Binding-site contacts:
Ligand atom O6 contacts residue LEU139 of chain 2.A at 3.7 Å.
Ligand atom C8 contacts residue HIS377 of chain 2.A at 3.4 Å.
Ligand atom C11 contacts residue ASP283 of chain 2.A at 3.2 Å.
Ligand atom O2 contacts residue ASN284 of chain 2.A at 2.8 Å (h-bond).
Ligand atom C12 contacts residue LEU136 of chain 2.A at 3.5 Å (hydrophobic).
Ligand atom O9 contacts residue HIS377 of chain 2.A at 3.8 Å.
Ligand atom O6 contacts residue ASN484 of chain 2.A at 2.7 Å (h-bond).
Ligand atom C10 contacts residue ASN284 of chain 2.A at 3.4 Å.
Ligand atom C12 contacts residue ASN284 of chain 2.A at 3.5 Å.
Ligand atom C4 contacts residue GLY675 of chain 2.A at 3.7 Å.
Ligand atom C6 contacts residue HIS377 of chain 2.A at 3.6 Å.
Ligand atom C6 contacts residue GLY135 of chain 2.A at 3.7 Å.
Ligand atom O12 contacts residue ASP283 of chain 2.A at 2.6 Å (salt-bridge).
Ligand atom O9 contacts residue ASP339 of chain 2.A at 3.0 Å (salt-bridge).
Ligand atom O5 contacts residue GLY135 of chain 2.A at 3.8 Å.
Ligand atom O9 contacts residue THR378 of chain 2.A at 3.1 Å.
Ligand atom O4 contacts residue ASN484 of chain 2.A at 3.3 Å (h-bond).
Ligand atom C3 contacts residue GLU672 of chain 2.A at 3.4 Å.
Ligand atom C11 contacts residue ASN284 of chain 2.A at 3.4 Å.
Ligand atom O12 contacts residue GLY135 of chain 2.A at 3.5 Å (h-bond).
Ligand atom O2 contacts residue GLU672 of chain 2.A at 3.1 Å (salt-bridge).
Ligand atom C5 contacts residue LEU136 of chain 2.A at 3.7 Å (hydrophobic).
Ligand atom O3 contacts residue GLU672 of chain 2.A at 2.7 Å (salt-bridge).
Ligand atom O6 contacts residue HIS377 of chain 2.A at 2.7 Å (h-bond).
Ligand atom C9 contacts residue ASN284 of chain 2.A at 3.7 Å.
Ligand atom O4 contacts residue SER674 of chain 2.A at 3.3 Å.
Ligand atom C9 contacts residue ASP339 of chain 2.A at 3.8 Å.
Ligand atom O2 contacts residue TYR573 of chain 2.A at 3.0 Å (h-bond).
Ligand atom O3 contacts residue GLY675 of chain 2.A at 3.1 Å (h-bond).
Ligand atom C5 contacts residue GLY135 of chain 2.A at 3.7 Å.
Ligand atom C7 contacts residue ASN284 of chain 2.A at 3.4 Å.
Ligand atom C12 contacts residue ASP283 of chain 2.A at 3.3 Å.
Ligand atom O4 contacts residue GLY675 of chain 2.A at 2.7 Å (h-bond).
Ligand atom O3 contacts residue SER674 of chain 2.A at 3.1 Å (h-bond).
Ligand atom C8 contacts residue ASN284 of chain 2.A at 3.6 Å.
Ligand atom C6 contacts residue ASN484 of chain 2.A at 3.2 Å.
Ligand atom C2 contacts residue HIS377 of chain 2.A at 3.6 Å.
Ligand atom O12 contacts residue LEU136 of chain 2.A at 3.1 Å (h-bond).
Ligand atom O5 contacts residue LEU136 of chain 2.A at 3.3 Å (h-bond).
Ligand atom O3 contacts residue ALA673 of chain 2.A at 3.4 Å (h-bond).

Sequence of chain 2.A:
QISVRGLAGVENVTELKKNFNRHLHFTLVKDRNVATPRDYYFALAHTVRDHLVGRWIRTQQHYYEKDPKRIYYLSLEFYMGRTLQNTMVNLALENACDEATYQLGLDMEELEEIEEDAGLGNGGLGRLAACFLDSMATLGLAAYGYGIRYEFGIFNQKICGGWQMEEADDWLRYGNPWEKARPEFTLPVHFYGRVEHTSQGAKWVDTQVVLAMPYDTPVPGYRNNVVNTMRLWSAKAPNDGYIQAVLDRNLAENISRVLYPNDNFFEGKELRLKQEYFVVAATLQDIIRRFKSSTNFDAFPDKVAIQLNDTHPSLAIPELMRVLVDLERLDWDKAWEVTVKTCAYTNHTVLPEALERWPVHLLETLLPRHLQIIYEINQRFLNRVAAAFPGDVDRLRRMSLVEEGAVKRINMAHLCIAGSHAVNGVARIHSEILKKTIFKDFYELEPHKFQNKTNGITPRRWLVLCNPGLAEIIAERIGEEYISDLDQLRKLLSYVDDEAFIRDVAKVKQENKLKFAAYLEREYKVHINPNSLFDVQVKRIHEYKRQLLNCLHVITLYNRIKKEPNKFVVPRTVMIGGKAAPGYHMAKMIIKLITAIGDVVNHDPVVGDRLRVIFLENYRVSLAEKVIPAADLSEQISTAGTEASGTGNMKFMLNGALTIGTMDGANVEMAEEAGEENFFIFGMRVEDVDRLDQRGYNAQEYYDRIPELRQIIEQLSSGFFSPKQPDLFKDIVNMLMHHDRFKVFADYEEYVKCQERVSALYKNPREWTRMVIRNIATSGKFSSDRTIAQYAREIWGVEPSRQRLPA

The small molecule below binds the protein below.
Small molecule (SMILES): OC[C@H]1O[C@@H](c2cc(O)ccc2O)[C@H](O)[C@@H](O)[C@@H]1O